A small-molecule ligand and the protein it binds are described below.
Small molecule (SMILES): CC(=O)N[C@H]1[C@H](O[C@H]2[C@H](O)[C@@H](NC(C)=O)CO[C@@H]2CO)O[C@H](CO)[C@@H](O)[C@@H]1O

Binding-site contacts:
Ligand atom N2 contacts residue ASN12 of chain 24.A at 4.0 Å.
Ligand atom C2 contacts residue ASN12 of chain 24.A at 3.5 Å.
Ligand atom C7 contacts residue ASN12 of chain 24.A at 4.3 Å.
Ligand atom C1 contacts residue ASN12 of chain 24.A at 2.1 Å.
Ligand atom C5 contacts residue ASN12 of chain 24.A at 3.9 Å.
Ligand atom O7 contacts residue ASN12 of chain 24.A at 4.2 Å.
Ligand atom O5 contacts residue ASN12 of chain 24.A at 2.6 Å (h-bond).

Sequence of chain 24.A:
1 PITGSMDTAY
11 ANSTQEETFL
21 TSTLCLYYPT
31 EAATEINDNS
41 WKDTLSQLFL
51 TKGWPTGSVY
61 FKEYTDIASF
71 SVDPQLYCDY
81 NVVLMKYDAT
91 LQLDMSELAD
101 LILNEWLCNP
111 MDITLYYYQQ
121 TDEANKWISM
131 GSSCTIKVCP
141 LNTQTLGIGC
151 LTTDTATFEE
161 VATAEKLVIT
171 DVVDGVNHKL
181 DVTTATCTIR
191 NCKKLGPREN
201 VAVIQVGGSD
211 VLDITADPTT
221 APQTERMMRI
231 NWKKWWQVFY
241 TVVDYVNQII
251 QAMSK